Sequence of chain 44.Q:
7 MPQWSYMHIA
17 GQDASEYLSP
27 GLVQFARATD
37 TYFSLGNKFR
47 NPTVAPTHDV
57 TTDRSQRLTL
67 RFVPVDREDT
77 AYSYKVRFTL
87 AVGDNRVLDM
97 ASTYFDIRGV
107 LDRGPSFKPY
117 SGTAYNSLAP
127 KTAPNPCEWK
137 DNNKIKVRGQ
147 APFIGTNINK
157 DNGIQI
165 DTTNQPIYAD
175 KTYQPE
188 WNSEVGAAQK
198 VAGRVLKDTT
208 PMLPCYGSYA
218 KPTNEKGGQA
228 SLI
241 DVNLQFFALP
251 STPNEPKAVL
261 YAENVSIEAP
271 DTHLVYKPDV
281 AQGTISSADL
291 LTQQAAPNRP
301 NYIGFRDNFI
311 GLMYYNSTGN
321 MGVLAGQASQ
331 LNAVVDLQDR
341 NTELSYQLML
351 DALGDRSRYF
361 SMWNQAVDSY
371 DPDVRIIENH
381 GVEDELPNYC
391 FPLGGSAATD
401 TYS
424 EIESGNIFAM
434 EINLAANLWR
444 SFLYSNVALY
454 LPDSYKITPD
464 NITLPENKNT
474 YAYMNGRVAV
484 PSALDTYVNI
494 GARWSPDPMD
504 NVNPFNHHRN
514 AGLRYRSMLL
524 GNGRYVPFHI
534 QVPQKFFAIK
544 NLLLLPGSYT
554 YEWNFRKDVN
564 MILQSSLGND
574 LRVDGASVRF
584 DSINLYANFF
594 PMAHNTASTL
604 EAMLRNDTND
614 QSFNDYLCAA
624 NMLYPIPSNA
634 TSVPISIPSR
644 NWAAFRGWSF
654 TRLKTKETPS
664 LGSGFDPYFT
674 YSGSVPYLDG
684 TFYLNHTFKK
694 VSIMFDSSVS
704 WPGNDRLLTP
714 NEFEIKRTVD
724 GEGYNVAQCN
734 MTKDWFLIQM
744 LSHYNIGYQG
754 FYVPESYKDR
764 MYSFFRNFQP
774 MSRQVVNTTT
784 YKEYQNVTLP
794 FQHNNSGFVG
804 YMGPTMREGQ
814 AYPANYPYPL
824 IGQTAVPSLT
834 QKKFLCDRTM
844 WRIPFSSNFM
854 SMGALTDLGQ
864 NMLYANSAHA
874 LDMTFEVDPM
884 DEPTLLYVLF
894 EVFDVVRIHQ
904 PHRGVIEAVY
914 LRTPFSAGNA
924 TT

Sequence of chain 44.R:
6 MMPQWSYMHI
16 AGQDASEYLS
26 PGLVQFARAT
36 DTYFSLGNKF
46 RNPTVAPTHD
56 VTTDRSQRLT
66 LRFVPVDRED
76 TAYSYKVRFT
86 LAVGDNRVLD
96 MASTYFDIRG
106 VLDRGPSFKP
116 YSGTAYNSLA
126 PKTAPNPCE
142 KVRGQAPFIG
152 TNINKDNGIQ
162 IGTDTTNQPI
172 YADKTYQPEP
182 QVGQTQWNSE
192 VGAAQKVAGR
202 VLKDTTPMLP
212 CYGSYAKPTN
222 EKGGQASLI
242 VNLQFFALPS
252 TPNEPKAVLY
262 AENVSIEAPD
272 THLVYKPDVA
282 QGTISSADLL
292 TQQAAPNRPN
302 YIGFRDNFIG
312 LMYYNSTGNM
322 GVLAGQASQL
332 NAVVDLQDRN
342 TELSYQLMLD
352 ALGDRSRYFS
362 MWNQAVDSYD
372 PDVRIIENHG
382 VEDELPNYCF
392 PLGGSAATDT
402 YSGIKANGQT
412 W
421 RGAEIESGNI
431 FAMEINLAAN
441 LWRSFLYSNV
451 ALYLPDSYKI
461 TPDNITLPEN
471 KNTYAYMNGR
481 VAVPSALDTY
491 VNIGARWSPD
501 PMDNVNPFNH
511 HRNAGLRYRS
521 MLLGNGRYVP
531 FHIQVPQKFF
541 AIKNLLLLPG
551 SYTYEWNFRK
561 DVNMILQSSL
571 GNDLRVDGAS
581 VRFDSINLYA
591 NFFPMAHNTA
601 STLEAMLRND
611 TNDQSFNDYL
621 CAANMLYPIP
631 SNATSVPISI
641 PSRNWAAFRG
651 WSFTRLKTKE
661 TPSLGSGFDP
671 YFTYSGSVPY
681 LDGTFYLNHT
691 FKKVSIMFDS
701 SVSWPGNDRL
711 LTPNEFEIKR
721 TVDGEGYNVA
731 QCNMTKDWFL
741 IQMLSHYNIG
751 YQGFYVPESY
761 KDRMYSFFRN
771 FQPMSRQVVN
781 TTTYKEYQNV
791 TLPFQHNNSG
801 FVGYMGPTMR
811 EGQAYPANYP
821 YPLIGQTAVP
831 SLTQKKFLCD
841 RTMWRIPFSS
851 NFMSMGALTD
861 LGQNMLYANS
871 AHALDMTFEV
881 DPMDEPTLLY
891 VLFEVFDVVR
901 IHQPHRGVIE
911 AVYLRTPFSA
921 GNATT

Binding-site contacts:
Ligand atom N contacts residue ASN617 of chain 44.R at 2.9 Å (h-bond).
Ligand atom ND1 contacts residue LEU348 of chain 44.R at 3.6 Å.
Ligand atom CA contacts residue TYR619 of chain 44.R at 4.1 Å (hydrophobic).
Ligand atom CA contacts residue CYS621 of chain 44.R at 3.2 Å (hydrophobic).
Ligand atom O contacts residue ARG649 of chain 44.R at 3.3 Å (salt-bridge).
Ligand atom CD2 contacts residue GLU894 of chain 44.R at 3.7 Å.
Ligand atom O contacts residue ALA857 of chain 44.R at 3.7 Å.
Ligand atom N contacts residue TYR619 of chain 44.R at 3.5 Å (h-bond).
Ligand atom O contacts residue TYR619 of chain 44.R at 2.7 Å.
Ligand atom N contacts residue ASP618 of chain 44.R at 3.4 Å (salt-bridge).
Ligand atom CE1 contacts residue GLU894 of chain 44.R at 4.1 Å.
Ligand atom CB contacts residue GLU894 of chain 44.R at 3.4 Å.
Ligand atom ND1 contacts residue GLU894 of chain 44.R at 3.5 Å (salt-bridge).
Ligand atom CB contacts residue CYS621 of chain 44.R at 3.5 Å (hydrophobic).
Ligand atom CB contacts residue TYR619 of chain 44.R at 3.7 Å (hydrophobic).
Ligand atom CB contacts residue ARG649 of chain 44.R at 4.2 Å.
Ligand atom CG contacts residue CYS621 of chain 44.R at 3.9 Å (hydrophobic).
Ligand atom CB contacts residue TYR619 of chain 44.R at 4.0 Å (hydrophobic).
Ligand atom NE2 contacts residue ARG845 of chain 44.R at 4.0 Å.
Ligand atom CG contacts residue ARG46 of chain 44.Q at 3.1 Å.
Ligand atom CB contacts residue ARG649 of chain 44.R at 4.1 Å.
Ligand atom CG contacts residue ASN617 of chain 44.R at 3.7 Å.
Ligand atom CD contacts residue CYS621 of chain 44.R at 3.5 Å (hydrophobic).
Ligand atom CD2 contacts residue ARG845 of chain 44.R at 4.0 Å.
Ligand atom CD contacts residue ARG46 of chain 44.Q at 3.3 Å.
Ligand atom CE1 contacts residue LEU348 of chain 44.R at 3.5 Å (hydrophobic).
Ligand atom CB contacts residue PHE896 of chain 44.R at 4.0 Å (hydrophobic).
Ligand atom N contacts residue CYS621 of chain 44.R at 3.0 Å (h-bond).
Ligand atom N contacts residue TYR619 of chain 44.R at 3.6 Å.
Ligand atom CA contacts residue ASN617 of chain 44.R at 4.1 Å.
Ligand atom NE2 contacts residue GLU894 of chain 44.R at 4.2 Å.
Ligand atom C contacts residue TYR619 of chain 44.R at 3.2 Å (hydrophobic).
Ligand atom CG contacts residue GLU894 of chain 44.R at 3.2 Å.
Ligand atom N contacts residue ARG649 of chain 44.R at 4.2 Å.
Ligand atom CD contacts residue ASN617 of chain 44.R at 3.1 Å.
Ligand atom CA contacts residue TYR619 of chain 44.R at 4.2 Å (hydrophobic).
Ligand atom C contacts residue ARG845 of chain 44.R at 4.1 Å.
Ligand atom C contacts residue ARG649 of chain 44.R at 3.9 Å.
Ligand atom CB contacts residue LEU620 of chain 44.R at 3.8 Å (hydrophobic).
Ligand atom CB contacts residue ALA857 of chain 44.R at 4.2 Å (hydrophobic).

This protein binds this small molecule.
Small molecule (SMILES): NC(N)=NCCC[C@H](NC(=O)[C@@H]1CCCN1)C(=O)N[C@H](C=O)Cc1cnc[nH]1